Binding-site contacts:
Ligand atom O3 contacts residue MG1 of chain 1.V at 2.1 Å.
Ligand atom O2 contacts residue MG1 of chain 1.V at 4.1 Å.
Ligand atom C2 contacts residue THR244 of chain 1.C at 4.0 Å.
Ligand atom O3 contacts residue GLY211 of chain 1.C at 3.7 Å.
Ligand atom O4 contacts residue ASP212 of chain 1.C at 4.1 Å.
Ligand atom C2 contacts residue LYS186 of chain 1.C at 3.6 Å.
Ligand atom C2 contacts residue ALA209 of chain 1.C at 3.7 Å (hydrophobic).
Ligand atom O3 contacts residue ASP212 of chain 1.C at 2.9 Å (salt-bridge).
Ligand atom O1 contacts residue THR244 of chain 1.C at 2.5 Å (h-bond).
Ligand atom O3 contacts residue ALA209 of chain 1.C at 3.7 Å.
Ligand atom O4 contacts residue GLU188 of chain 1.C at 3.1 Å (salt-bridge).
Ligand atom O2 contacts residue MET276 of chain 1.C at 4.2 Å.
Ligand atom O4 contacts residue LYS186 of chain 1.C at 2.8 Å (salt-bridge).
Ligand atom C1 contacts residue GLU188 of chain 1.C at 3.5 Å.
Ligand atom O4 contacts residue ALA209 of chain 1.C at 4.2 Å.
Ligand atom O1 contacts residue ARG210 of chain 1.C at 3.4 Å (salt-bridge).
Ligand atom C2 contacts residue GLU188 of chain 1.C at 3.7 Å.
Ligand atom O2 contacts residue MET207 of chain 1.C at 4.2 Å.
Ligand atom C2 contacts residue MG1 of chain 1.V at 2.9 Å.
Ligand atom C1 contacts residue MG1 of chain 1.V at 2.8 Å.
Ligand atom O2 contacts residue ARG87 of chain 1.C at 4.0 Å.
Ligand atom O1 contacts residue MG1 of chain 1.V at 4.1 Å.
Ligand atom O4 contacts residue MG1 of chain 1.V at 2.1 Å.
Ligand atom O2 contacts residue THR244 of chain 1.C at 3.4 Å (h-bond).
Ligand atom O2 contacts residue ALA209 of chain 1.C at 4.1 Å.
Ligand atom C1 contacts residue THR244 of chain 1.C at 3.6 Å.
Ligand atom C1 contacts residue GLY211 of chain 1.C at 3.7 Å.
Ligand atom C1 contacts residue ASP212 of chain 1.C at 3.8 Å.
Ligand atom O1 contacts residue ASP212 of chain 1.C at 4.0 Å.
Ligand atom C1 contacts residue ALA209 of chain 1.C at 3.5 Å (hydrophobic).
Ligand atom O1 contacts residue GLY211 of chain 1.C at 2.9 Å (h-bond).
Ligand atom O1 contacts residue ALA209 of chain 1.C at 3.3 Å.
Ligand atom O3 contacts residue GLU188 of chain 1.C at 2.8 Å (salt-bridge).
Ligand atom C1 contacts residue ARG210 of chain 1.C at 4.3 Å.
Ligand atom O2 contacts residue LYS186 of chain 1.C at 3.8 Å.

Sequence of chain 1.C:
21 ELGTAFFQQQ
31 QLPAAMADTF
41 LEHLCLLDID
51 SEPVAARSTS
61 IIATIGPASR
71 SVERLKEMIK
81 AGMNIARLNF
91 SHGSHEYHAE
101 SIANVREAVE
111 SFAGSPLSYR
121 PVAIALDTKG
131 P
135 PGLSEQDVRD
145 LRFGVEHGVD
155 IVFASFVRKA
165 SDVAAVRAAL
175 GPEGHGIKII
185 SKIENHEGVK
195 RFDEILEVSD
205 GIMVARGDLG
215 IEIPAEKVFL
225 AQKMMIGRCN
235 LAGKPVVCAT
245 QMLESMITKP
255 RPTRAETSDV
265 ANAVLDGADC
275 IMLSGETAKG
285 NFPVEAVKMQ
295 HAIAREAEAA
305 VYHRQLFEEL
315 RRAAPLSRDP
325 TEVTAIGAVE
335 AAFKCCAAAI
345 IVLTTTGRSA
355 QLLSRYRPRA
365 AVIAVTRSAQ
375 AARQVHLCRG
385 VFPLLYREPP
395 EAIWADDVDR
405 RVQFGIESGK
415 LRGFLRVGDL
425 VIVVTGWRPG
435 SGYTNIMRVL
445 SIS

A small-molecule ligand and the protein it binds are described below.
Small molecule (SMILES): O=C([O-])C(=O)[O-]